Binding-site contacts:
Ligand atom OP1 contacts residue LYS86 of chain 1.A at 2.4 Å (salt-bridge).
Ligand atom OP1 contacts residue PHE114 of chain 1.B at 3.5 Å (h-bond).
Ligand atom C7 contacts residue SER250 of chain 1.A at 3.5 Å.
Ligand atom OP2 contacts residue LYS213 of chain 1.B at 3.4 Å (salt-bridge).
Ligand atom P contacts residue THR113 of chain 1.B at 3.4 Å.
Ligand atom O4 contacts residue LYS213 of chain 1.B at 3.4 Å (salt-bridge).
Ligand atom O3' contacts residue THR113 of chain 1.B at 3.5 Å.
Ligand atom OP2 contacts residue ARG115 of chain 1.B at 2.8 Å (salt-bridge).
Ligand atom C6 contacts residue ARG115 of chain 1.B at 3.5 Å.
Ligand atom OP1 contacts residue ARG116 of chain 1.B at 3.3 Å (salt-bridge).
Ligand atom C2' contacts residue ARG115 of chain 1.B at 3.5 Å.
Ligand atom N3 contacts residue ARG115 of chain 1.B at 2.9 Å (salt-bridge).
Ligand atom C4' contacts residue MET85 of chain 1.B at 3.5 Å (hydrophobic).
Ligand atom OP1 contacts residue LYS89 of chain 1.B at 2.2 Å (salt-bridge).
Ligand atom C4 contacts residue GLN90 of chain 1.A at 3.4 Å.
Ligand atom O4 contacts residue ARG115 of chain 1.B at 3.3 Å (salt-bridge).
Ligand atom C7 contacts residue TYR205 of chain 1.B at 3.4 Å (hydrophobic).
Ligand atom O2 contacts residue TYR205 of chain 1.B at 2.9 Å.
Ligand atom P contacts residue LYS89 of chain 1.B at 3.4 Å.
Ligand atom C5 contacts residue ARG115 of chain 1.B at 3.1 Å.
Ligand atom O5' contacts residue LYS89 of chain 1.B at 3.3 Å.
Ligand atom OP1 contacts residue ARG81 of chain 1.B at 3.0 Å (salt-bridge).
Ligand atom O4' contacts residue LYS89 of chain 1.B at 3.1 Å.
Ligand atom O4' contacts residue LYS204 of chain 1.B at 2.9 Å (salt-bridge).
Ligand atom O4 contacts residue GLN191 of chain 1.B at 3.5 Å (h-bond).
Ligand atom O2 contacts residue ILE200 of chain 1.B at 3.5 Å.
Ligand atom C1' contacts residue LYS204 of chain 1.B at 3.3 Å.
Ligand atom O4 contacts residue GLN90 of chain 1.A at 3.0 Å (h-bond).
Ligand atom OP1 contacts residue LYS213 of chain 1.B at 2.8 Å (salt-bridge).
Ligand atom OP2 contacts residue THR113 of chain 1.B at 3.3 Å.
Ligand atom C4 contacts residue ARG115 of chain 1.B at 3.0 Å.
Ligand atom O2 contacts residue ARG116 of chain 1.B at 3.1 Å (salt-bridge).
Ligand atom OP1 contacts residue THR113 of chain 1.B at 3.1 Å.
Ligand atom C5' contacts residue THR113 of chain 1.B at 3.5 Å.
Ligand atom OP1 contacts residue LYS204 of chain 1.B at 3.1 Å.
Ligand atom C6 contacts residue LYS89 of chain 1.B at 3.5 Å.
Ligand atom P contacts residue LYS213 of chain 1.B at 3.5 Å.
Ligand atom C2 contacts residue ARG115 of chain 1.B at 3.4 Å.
Ligand atom OP2 contacts residue PHE114 of chain 1.B at 3.5 Å.
Ligand atom N3 contacts residue GLN90 of chain 1.A at 3.2 Å (h-bond).

Sequence of chain 1.B:
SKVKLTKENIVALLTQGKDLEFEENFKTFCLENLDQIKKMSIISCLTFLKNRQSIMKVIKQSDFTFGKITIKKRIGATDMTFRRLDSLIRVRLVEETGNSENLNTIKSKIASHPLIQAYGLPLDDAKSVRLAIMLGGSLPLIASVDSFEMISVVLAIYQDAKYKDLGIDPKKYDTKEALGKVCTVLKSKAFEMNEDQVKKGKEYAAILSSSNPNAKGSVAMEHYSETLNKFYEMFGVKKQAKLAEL

Sequence of chain 1.A:
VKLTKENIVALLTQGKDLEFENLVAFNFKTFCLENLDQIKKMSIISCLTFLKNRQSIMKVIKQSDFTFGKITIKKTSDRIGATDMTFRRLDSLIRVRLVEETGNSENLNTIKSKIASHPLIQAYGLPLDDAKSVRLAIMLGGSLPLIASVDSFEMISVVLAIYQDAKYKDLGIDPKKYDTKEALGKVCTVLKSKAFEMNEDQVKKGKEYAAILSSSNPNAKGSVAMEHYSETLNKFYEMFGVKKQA

This small molecule binds to this protein.
Small molecule (SMILES): Cc1cn([C@H]2C[C@H](O[P](=O)(O)OC[C@H]3O[C@@H](n4cc(C)c(=O)[nH]c4=O)C[C@@H]3O)[C@@H](CO[P](=O)(O)O[C@H]3C[C@H](n4cc(C)c(=O)[nH]c4=O)O[C@@H]3CO[P](=O)(O)O[C@H]3C[C@H](n4cc(C)c(=O)[nH]c4=O)O[C@@H]3CO[P](=O)(O)O[C@H]3C[C@H](n4cc(C)c(=O)[nH]c4=O)O[C@@H]3CO[P](=O)(O)O[C@H]3C[C@H](n4cc(C)c(=O)[nH]c4=O)O[C@@H]3CO[P](=O)(O)O[C@H]3C[C@H](n4cc(C)c(=O)[nH]c4=O)O[C@@H]3COP(=O)=O)O2)c(=O)[nH]c1=O